Binding-site contacts:
Ligand atom F12 contacts residue LEU24 of chain 1.A at 3.2 Å.
Ligand atom CL19 contacts residue TYR29 of chain 1.A at 3.3 Å.
Ligand atom N15 contacts residue LEU145 of chain 1.A at 3.6 Å.
Ligand atom C6 contacts residue GLY25 of chain 1.A at 3.7 Å.
Ligand atom O5 contacts residue LEU24 of chain 1.A at 3.5 Å.
Ligand atom F12 contacts residue PHE94 of chain 1.A at 3.6 Å.
Ligand atom O25 contacts residue MET92 of chain 1.A at 3.5 Å.
Ligand atom C21 contacts residue ALA155 of chain 1.A at 3.7 Å (hydrophobic).
Ligand atom N2 contacts residue LEU24 of chain 1.A at 3.8 Å.
Ligand atom N15 contacts residue CYS95 of chain 1.A at 3.1 Å (h-bond).
Ligand atom C16 contacts residue GLU93 of chain 1.A at 3.7 Å.
Ligand atom N15 contacts residue GLU93 of chain 1.A at 3.9 Å.
Ligand atom C8 contacts residue TYR29 of chain 1.A at 3.8 Å (hydrophobic).
Ligand atom C7 contacts residue ASP102 of chain 1.A at 3.7 Å.
Ligand atom N27 contacts residue LEU145 of chain 1.A at 3.8 Å.
Ligand atom C11 contacts residue LEU24 of chain 1.A at 3.8 Å (hydrophobic).
Ligand atom C26 contacts residue GLU93 of chain 1.A at 3.8 Å.
Ligand atom C7 contacts residue GLY25 of chain 1.A at 3.7 Å.
Ligand atom C3 contacts residue GLY96 of chain 1.A at 3.3 Å.
Ligand atom C9 contacts residue TYR29 of chain 1.A at 3.9 Å (hydrophobic).
Ligand atom C9 contacts residue GLY98 of chain 1.A at 3.7 Å.
Ligand atom C14 contacts residue CYS95 of chain 1.A at 3.2 Å (hydrophobic).
Ligand atom N28 contacts residue ASP102 of chain 1.A at 3.5 Å (salt-bridge).
Ligand atom C4 contacts residue LEU24 of chain 1.A at 3.7 Å (hydrophobic).
Ligand atom C4 contacts residue GLY25 of chain 1.A at 3.7 Å.
Ligand atom C3 contacts residue GLY98 of chain 1.A at 3.4 Å.
Ligand atom C7 contacts residue GLY98 of chain 1.A at 3.7 Å.
Ligand atom O5 contacts residue GLY25 of chain 1.A at 2.9 Å (h-bond).
Ligand atom C1 contacts residue LEU24 of chain 1.A at 3.8 Å (hydrophobic).
Ligand atom C21 contacts residue LEU145 of chain 1.A at 3.5 Å (hydrophobic).
Ligand atom C17 contacts residue LEU145 of chain 1.A at 3.5 Å (hydrophobic).
Ligand atom C22 contacts residue TYR29 of chain 1.A at 3.8 Å (hydrophobic).
Ligand atom C18 contacts residue LEU145 of chain 1.A at 3.8 Å (hydrophobic).
Ligand atom C8 contacts residue GLY98 of chain 1.A at 3.6 Å.
Ligand atom N28 contacts residue GLY25 of chain 1.A at 3.8 Å.
Ligand atom N27 contacts residue ALA45 of chain 1.A at 3.8 Å.
Ligand atom C8 contacts residue ASP102 of chain 1.A at 3.1 Å.
Ligand atom N27 contacts residue GLU93 of chain 1.A at 2.7 Å (salt-bridge).
Ligand atom C8 contacts residue SER99 of chain 1.A at 3.9 Å.
Ligand atom C16 contacts residue LEU145 of chain 1.A at 3.4 Å (hydrophobic).

Sequence of chain 1.A:
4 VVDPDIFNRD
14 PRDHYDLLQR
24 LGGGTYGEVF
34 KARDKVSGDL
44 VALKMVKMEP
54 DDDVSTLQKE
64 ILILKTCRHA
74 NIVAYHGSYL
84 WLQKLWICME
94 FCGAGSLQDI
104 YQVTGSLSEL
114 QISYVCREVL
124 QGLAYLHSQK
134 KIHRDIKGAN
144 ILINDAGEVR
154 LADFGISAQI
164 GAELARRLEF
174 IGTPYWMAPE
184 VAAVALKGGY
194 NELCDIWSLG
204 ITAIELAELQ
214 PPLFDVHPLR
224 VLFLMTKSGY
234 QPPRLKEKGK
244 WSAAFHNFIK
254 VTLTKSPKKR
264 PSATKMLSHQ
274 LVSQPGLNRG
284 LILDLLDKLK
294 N

This small molecule binds to this protein.
Small molecule (SMILES): CN(C)C(=O)c1c(N)ccc(-c2cnc3c(c2Cl)[C@@]2(CC[C@@H](O)C2)CN3)c1F